This small molecule binds to this protein.
Small molecule (SMILES): NCCc1ccc(Cl)c(Cl)c1

Binding-site contacts:
Ligand atom CL1 contacts residue ASN39 of chain 1.B at 3.3 Å.
Ligand atom C7 contacts residue HIS206 of chain 1.B at 3.2 Å.
Ligand atom C contacts residue HIS206 of chain 1.B at 3.7 Å.
Ligand atom N contacts residue HIS206 of chain 1.B at 4.2 Å.
Ligand atom C5 contacts residue HIS206 of chain 1.B at 4.4 Å.
Ligand atom CL1 contacts residue THR40 of chain 1.B at 3.7 Å.
Ligand atom CL contacts residue THR40 of chain 1.B at 3.8 Å.
Ligand atom C6 contacts residue TRP47 of chain 1.B at 3.8 Å (hydrophobic).
Ligand atom N contacts residue GLN209 of chain 1.B at 3.2 Å (h-bond).
Ligand atom CL1 contacts residue TRP47 of chain 1.B at 3.3 Å.
Ligand atom C contacts residue GLN209 of chain 1.B at 3.1 Å.
Ligand atom CL1 contacts residue HIS206 of chain 1.B at 3.6 Å.
Ligand atom C2 contacts residue HIS206 of chain 1.B at 4.0 Å.
Ligand atom C6 contacts residue HIS206 of chain 1.B at 3.5 Å.
Ligand atom C7 contacts residue TRP47 of chain 1.B at 3.5 Å (hydrophobic).
Ligand atom C1 contacts residue HIS206 of chain 1.B at 4.5 Å.
Ligand atom C2 contacts residue TRP47 of chain 1.B at 4.2 Å (hydrophobic).
Ligand atom C1 contacts residue TRP47 of chain 1.B at 4.0 Å (hydrophobic).

Sequence of chain 1.B:
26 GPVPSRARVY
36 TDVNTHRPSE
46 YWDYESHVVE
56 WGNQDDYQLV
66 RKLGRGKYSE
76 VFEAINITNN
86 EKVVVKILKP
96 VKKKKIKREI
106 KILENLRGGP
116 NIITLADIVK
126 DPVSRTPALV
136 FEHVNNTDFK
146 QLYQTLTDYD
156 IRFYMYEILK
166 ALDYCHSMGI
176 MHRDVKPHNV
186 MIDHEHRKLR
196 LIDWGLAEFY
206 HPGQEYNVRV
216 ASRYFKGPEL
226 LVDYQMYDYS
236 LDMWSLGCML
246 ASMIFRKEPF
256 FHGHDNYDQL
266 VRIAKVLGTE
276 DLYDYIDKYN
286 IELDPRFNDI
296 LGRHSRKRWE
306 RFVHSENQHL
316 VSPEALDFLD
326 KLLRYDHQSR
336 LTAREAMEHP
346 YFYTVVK